This small molecule binds to this protein.
Small molecule (SMILES): CC(C)[C@H](NC(=O)[C@@H](NC(=O)[C@H](C)NC(=O)[C@@H]1CCCN1C(=O)[C@@H](N)Cc1ccccc1)[C@@H](C)OP(=O)(O)O)C(=O)O

Sequence of chain 1.A:
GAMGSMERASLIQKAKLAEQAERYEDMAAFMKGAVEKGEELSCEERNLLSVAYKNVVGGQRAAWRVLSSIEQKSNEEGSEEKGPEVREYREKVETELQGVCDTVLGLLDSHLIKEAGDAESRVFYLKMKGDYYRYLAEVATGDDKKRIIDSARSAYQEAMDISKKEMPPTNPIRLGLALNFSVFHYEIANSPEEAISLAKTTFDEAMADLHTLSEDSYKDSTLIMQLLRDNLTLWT

Binding-site contacts:
Ligand atom O contacts residue ASN231 of chain 1.A at 3.0 Å (h-bond).
Ligand atom O contacts residue LEU179 of chain 1.A at 3.5 Å.
Ligand atom C contacts residue LYS127 of chain 1.A at 3.7 Å.
Ligand atom CD2 contacts residue ARG65 of chain 1.A at 3.8 Å.
Ligand atom CA contacts residue LEU179 of chain 1.A at 3.8 Å (hydrophobic).
Ligand atom CG2 contacts residue VAL183 of chain 1.A at 3.7 Å (hydrophobic).
Ligand atom CB contacts residue ASN231 of chain 1.A at 3.6 Å.
Ligand atom CG2 contacts residue GLY176 of chain 1.A at 3.5 Å.
Ligand atom O1P contacts residue ARG61 of chain 1.A at 2.9 Å (salt-bridge).
Ligand atom O2P contacts residue ARG134 of chain 1.A at 2.9 Å (salt-bridge).
Ligand atom CD1 contacts residue ARG65 of chain 1.A at 3.3 Å.
Ligand atom CZ contacts residue ARG65 of chain 1.A at 3.6 Å.
Ligand atom CG1 contacts residue MRF1 of chain 1.F at 3.8 Å.
Ligand atom N contacts residue ASN180 of chain 1.A at 3.0 Å (h-bond).
Ligand atom P contacts residue ARG134 of chain 1.A at 3.8 Å.
Ligand atom O contacts residue LYS54 of chain 1.A at 3.6 Å.
Ligand atom CG1 contacts residue LEU227 of chain 1.A at 3.5 Å (hydrophobic).
Ligand atom OXT contacts residue MRF1 of chain 1.F at 3.6 Å.
Ligand atom O3P contacts residue ARG134 of chain 1.A at 2.8 Å (salt-bridge).
Ligand atom C contacts residue ASN231 of chain 1.A at 3.7 Å.
Ligand atom CA contacts residue ASN231 of chain 1.A at 3.8 Å.
Ligand atom P contacts residue ARG61 of chain 1.A at 3.6 Å.
Ligand atom O contacts residue ASN180 of chain 1.A at 2.9 Å (h-bond).
Ligand atom CG2 contacts residue ARG134 of chain 1.A at 3.8 Å.
Ligand atom C contacts residue ASN180 of chain 1.A at 3.6 Å.
Ligand atom P contacts residue TYR135 of chain 1.A at 3.8 Å.
Ligand atom O2P contacts residue ARG61 of chain 1.A at 3.0 Å (salt-bridge).
Ligand atom CA contacts residue ASN180 of chain 1.A at 3.2 Å.
Ligand atom O1P contacts residue LYS54 of chain 1.A at 3.5 Å (salt-bridge).
Ligand atom N contacts residue ASN231 of chain 1.A at 2.9 Å (h-bond).
Ligand atom CG contacts residue ARG65 of chain 1.A at 3.5 Å.
Ligand atom CG contacts residue VAL183 of chain 1.A at 3.8 Å (hydrophobic).
Ligand atom CA contacts residue ASN231 of chain 1.A at 3.5 Å.
Ligand atom O contacts residue VAL183 of chain 1.A at 3.5 Å.
Ligand atom CB contacts residue ASN180 of chain 1.A at 3.2 Å.
Ligand atom CB contacts residue ASN231 of chain 1.A at 3.5 Å.
Ligand atom CG2 contacts residue ASN180 of chain 1.A at 3.7 Å.
Ligand atom CE1 contacts residue ARG65 of chain 1.A at 3.4 Å.
Ligand atom O contacts residue LYS127 of chain 1.A at 2.8 Å (salt-bridge).
Ligand atom O3P contacts residue TYR135 of chain 1.A at 2.6 Å (h-bond).